Binding-site contacts:
Ligand atom C8 contacts residue LYS163 of chain 2.A at 2.7 Å.
Ligand atom O7 contacts residue LYS163 of chain 2.A at 4.5 Å.
Ligand atom C1 contacts residue ASN242 of chain 2.A at 1.8 Å.
Ligand atom O7 contacts residue ASN242 of chain 2.A at 4.1 Å.
Ligand atom N2 contacts residue LYS163 of chain 2.A at 4.5 Å.
Ligand atom O7 contacts residue LYS241 of chain 2.A at 4.2 Å.
Ligand atom O7 contacts residue ASP237 of chain 2.A at 4.0 Å.
Ligand atom C7 contacts residue ASN242 of chain 2.A at 3.7 Å.
Ligand atom C8 contacts residue LEU238 of chain 2.A at 3.5 Å (hydrophobic).
Ligand atom C5 contacts residue ASN242 of chain 2.A at 3.7 Å.
Ligand atom C2 contacts residue ASN242 of chain 2.A at 2.7 Å.
Ligand atom C3 contacts residue ASN242 of chain 2.A at 3.9 Å.
Ligand atom O5 contacts residue ASN242 of chain 2.A at 2.4 Å (h-bond).
Ligand atom C8 contacts residue ASP237 of chain 2.A at 4.0 Å.
Ligand atom C7 contacts residue LYS163 of chain 2.A at 3.7 Å.
Ligand atom N2 contacts residue LEU238 of chain 2.A at 4.3 Å.
Ligand atom C7 contacts residue LEU238 of chain 2.A at 4.0 Å (hydrophobic).
Ligand atom C4 contacts residue ASN242 of chain 2.A at 4.2 Å.
Ligand atom N2 contacts residue ASN242 of chain 2.A at 2.9 Å (h-bond).

A protein and the small-molecule ligand that binds it are described below.
Small molecule (SMILES): CC(=O)N[C@@H]1[C@@H](O)[C@H](O)[C@@H](CO)O[C@H]1O

Sequence of chain 2.A:
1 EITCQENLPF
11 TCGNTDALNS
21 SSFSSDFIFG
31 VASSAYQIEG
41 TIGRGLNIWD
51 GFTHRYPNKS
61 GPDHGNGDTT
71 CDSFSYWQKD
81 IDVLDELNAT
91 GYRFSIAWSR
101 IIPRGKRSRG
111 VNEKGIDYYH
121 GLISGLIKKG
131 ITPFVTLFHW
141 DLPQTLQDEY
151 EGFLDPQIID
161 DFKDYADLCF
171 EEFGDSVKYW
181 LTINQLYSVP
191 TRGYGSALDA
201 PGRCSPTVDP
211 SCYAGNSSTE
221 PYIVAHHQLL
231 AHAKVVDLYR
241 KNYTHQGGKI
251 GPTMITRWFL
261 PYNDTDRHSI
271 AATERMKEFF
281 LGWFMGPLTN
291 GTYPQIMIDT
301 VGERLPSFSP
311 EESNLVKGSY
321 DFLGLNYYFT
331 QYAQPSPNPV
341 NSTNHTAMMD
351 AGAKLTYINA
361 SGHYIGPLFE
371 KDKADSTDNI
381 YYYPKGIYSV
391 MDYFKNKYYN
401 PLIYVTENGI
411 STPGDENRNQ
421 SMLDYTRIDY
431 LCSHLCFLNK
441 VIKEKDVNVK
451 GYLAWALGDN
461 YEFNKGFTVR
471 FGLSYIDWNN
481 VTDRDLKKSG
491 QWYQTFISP